Binding-site contacts:
Ligand atom C23 contacts residue GLY111 of chain 1.B at 3.7 Å.
Ligand atom C07 contacts residue GLY32 of chain 1.B at 3.7 Å.
Ligand atom C23 contacts residue LEU31 of chain 1.B at 3.8 Å (hydrophobic).
Ligand atom N22 contacts residue LEU108 of chain 1.B at 2.5 Å (h-bond).
Ligand atom C38 contacts residue LEU108 of chain 1.B at 3.6 Å (hydrophobic).
Ligand atom C03 contacts residue LEU159 of chain 1.B at 3.5 Å (hydrophobic).
Ligand atom N37 contacts residue LEU108 of chain 1.B at 3.0 Å (h-bond).
Ligand atom C38 contacts residue LEU159 of chain 1.B at 3.8 Å (hydrophobic).
Ligand atom N20 contacts residue LEU159 of chain 1.B at 3.8 Å.
Ligand atom C14 contacts residue ASN157 of chain 1.B at 3.8 Å.
Ligand atom F35 contacts residue LEU31 of chain 1.B at 3.1 Å.
Ligand atom C02 contacts residue LEU159 of chain 1.B at 3.5 Å (hydrophobic).
Ligand atom C24 contacts residue LEU31 of chain 1.B at 3.7 Å (hydrophobic).
Ligand atom C36 contacts residue GLY111 of chain 1.B at 3.7 Å.
Ligand atom O13 contacts residue ASP170 of chain 1.B at 2.9 Å (salt-bridge).
Ligand atom C34 contacts residue GLY111 of chain 1.B at 3.6 Å.
Ligand atom C16 contacts residue GLY34 of chain 1.B at 3.6 Å.
Ligand atom C26 contacts residue GLY111 of chain 1.B at 3.5 Å.
Ligand atom C02 contacts residue ALA56 of chain 1.B at 3.6 Å (hydrophobic).
Ligand atom C15 contacts residue ASP170 of chain 1.B at 3.2 Å.
Ligand atom C38 contacts residue ALA56 of chain 1.B at 3.5 Å (hydrophobic).
Ligand atom N04 contacts residue VAL39 of chain 1.B at 3.8 Å.
Ligand atom C24 contacts residue LEU108 of chain 1.B at 3.3 Å (hydrophobic).
Ligand atom C01 contacts residue ALA56 of chain 1.B at 3.8 Å (hydrophobic).
Ligand atom C07 contacts residue LEU31 of chain 1.B at 3.7 Å (hydrophobic).
Ligand atom C17 contacts residue ASN157 of chain 1.B at 3.1 Å.
Ligand atom C24 contacts residue GLY111 of chain 1.B at 3.4 Å.
Ligand atom C33 contacts residue LEU31 of chain 1.B at 3.4 Å (hydrophobic).
Ligand atom C21 contacts residue LEU108 of chain 1.B at 3.5 Å (hydrophobic).
Ligand atom C24 contacts residue TYR107 of chain 1.B at 3.8 Å (hydrophobic).
Ligand atom N22 contacts residue TYR107 of chain 1.B at 3.5 Å.
Ligand atom C23 contacts residue LEU108 of chain 1.B at 3.3 Å (hydrophobic).
Ligand atom C38 contacts residue GLU106 of chain 1.B at 3.2 Å.
Ligand atom C25 contacts residue GLY111 of chain 1.B at 3.5 Å.
Ligand atom C15 contacts residue ASN157 of chain 1.B at 3.2 Å.
Ligand atom F09 contacts residue GLY32 of chain 1.B at 3.5 Å.
Ligand atom C34 contacts residue LEU31 of chain 1.B at 3.8 Å (hydrophobic).
Ligand atom C01 contacts residue MET105 of chain 1.B at 3.6 Å (hydrophobic).
Ligand atom C06 contacts residue VAL39 of chain 1.B at 3.9 Å (hydrophobic).
Ligand atom N37 contacts residue TYR107 of chain 1.B at 3.7 Å.

The small molecule below binds the protein below.
Small molecule (SMILES): Cc1cnc(Nc2ccc(C3CCN(C)CC3)c(F)c2)nc1Nc1ccc(F)c(NS(=O)(=O)C(C)(C)C)c1

Sequence of chain 1.B:
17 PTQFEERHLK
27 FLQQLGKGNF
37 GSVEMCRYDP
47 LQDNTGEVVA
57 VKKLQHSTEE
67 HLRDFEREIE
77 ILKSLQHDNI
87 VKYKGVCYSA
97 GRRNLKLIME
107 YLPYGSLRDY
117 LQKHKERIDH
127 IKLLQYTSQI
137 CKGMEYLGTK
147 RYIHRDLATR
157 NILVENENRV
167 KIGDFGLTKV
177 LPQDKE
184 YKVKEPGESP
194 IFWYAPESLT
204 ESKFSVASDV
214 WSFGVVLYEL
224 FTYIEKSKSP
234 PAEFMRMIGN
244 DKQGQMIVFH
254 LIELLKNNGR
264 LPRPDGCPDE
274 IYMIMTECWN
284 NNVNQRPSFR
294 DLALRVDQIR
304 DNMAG